Sequence of chain 1.B:
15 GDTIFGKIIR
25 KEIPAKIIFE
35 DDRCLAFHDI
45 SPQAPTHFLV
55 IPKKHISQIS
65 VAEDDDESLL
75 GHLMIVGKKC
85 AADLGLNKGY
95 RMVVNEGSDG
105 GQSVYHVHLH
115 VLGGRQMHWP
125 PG

Binding-site contacts:
Ligand atom C5 contacts residue ILE44 of chain 1.A at 3.4 Å (hydrophobic).
Ligand atom O5' contacts residue HIS112 of chain 1.A at 3.3 Å (h-bond).
Ligand atom C16 contacts residue GLY105 of chain 1.A at 3.6 Å.
Ligand atom C2 contacts residue HIS42 of chain 1.A at 3.3 Å.
Ligand atom C11 contacts residue SER107 of chain 1.A at 3.5 Å.
Ligand atom C20 contacts residue TRP123 of chain 1.B at 3.6 Å (hydrophobic).
Ligand atom O5' contacts residue HIS114 of chain 1.A at 3.5 Å (h-bond).
Ligand atom C13 contacts residue TRP123 of chain 1.B at 3.6 Å (hydrophobic).
Ligand atom C3' contacts residue ASP43 of chain 1.A at 3.4 Å.
Ligand atom O11 contacts residue GLN106 of chain 1.A at 3.5 Å.
Ligand atom C11 contacts residue HIS112 of chain 1.A at 3.3 Å.
Ligand atom O11 contacts residue VAL108 of chain 1.A at 3.3 Å (h-bond).
Ligand atom C4 contacts residue ILE44 of chain 1.A at 3.5 Å (hydrophobic).
Ligand atom N12 contacts residue GLY105 of chain 1.A at 2.8 Å (h-bond).
Ligand atom O11 contacts residue SER107 of chain 1.A at 2.8 Å (h-bond).
Ligand atom O3' contacts residue ASP43 of chain 1.A at 2.5 Å (salt-bridge).
Ligand atom N3 contacts residue ILE44 of chain 1.A at 3.4 Å (h-bond).
Ligand atom C17 contacts residue GLY105 of chain 1.A at 3.5 Å.
Ligand atom C15 contacts residue SER107 of chain 1.A at 3.5 Å.
Ligand atom C12 contacts residue ASN99 of chain 1.A at 3.5 Å.
Ligand atom C2 contacts residue PHE41 of chain 1.A at 3.6 Å (hydrophobic).
Ligand atom C1' contacts residue ASP43 of chain 1.A at 3.3 Å.
Ligand atom N7 contacts residue ILE18 of chain 1.A at 3.4 Å.
Ligand atom C5 contacts residue ILE18 of chain 1.A at 3.6 Å (hydrophobic).
Ligand atom O2' contacts residue ASP43 of chain 1.A at 2.7 Å (salt-bridge).
Ligand atom O11 contacts residue HIS112 of chain 1.A at 3.3 Å.
Ligand atom C5' contacts residue HIS112 of chain 1.A at 3.4 Å.
Ligand atom N7 contacts residue ILE44 of chain 1.A at 3.6 Å.
Ligand atom C12 contacts residue GLY105 of chain 1.A at 3.5 Å.
Ligand atom C6 contacts residue ILE18 of chain 1.A at 3.4 Å (hydrophobic).
Ligand atom C18 contacts residue GLY105 of chain 1.A at 3.5 Å.
Ligand atom C9 contacts residue PRO28 of chain 1.A at 3.5 Å (hydrophobic).
Ligand atom C9 contacts residue ILE22 of chain 1.A at 3.6 Å (hydrophobic).
Ligand atom C2' contacts residue ASP43 of chain 1.A at 3.5 Å.
Ligand atom C19 contacts residue MET121 of chain 1.B at 3.5 Å (hydrophobic).
Ligand atom C2 contacts residue ILE44 of chain 1.A at 3.5 Å (hydrophobic).
Ligand atom O4' contacts residue PHE19 of chain 1.A at 3.4 Å.
Ligand atom N6 contacts residue ILE18 of chain 1.A at 3.0 Å.
Ligand atom N1 contacts residue ILE44 of chain 1.A at 3.4 Å.
Ligand atom O3' contacts residue HIS114 of chain 1.A at 3.5 Å.

Sequence of chain 1.A:
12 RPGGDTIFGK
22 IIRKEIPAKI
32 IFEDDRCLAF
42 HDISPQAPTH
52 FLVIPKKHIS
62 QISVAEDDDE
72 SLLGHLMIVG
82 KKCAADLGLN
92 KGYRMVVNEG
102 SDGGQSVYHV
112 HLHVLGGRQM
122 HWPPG

A protein and the small-molecule ligand that binds it are described below.
Small molecule (SMILES): O=C(NCCc1c[nH]c2ccccc12)OC[C@H]1O[C@@H](n2cnc3c2ncn2ccnc32)[C@H](O)[C@@H]1O